Sequence of chain 1.D:
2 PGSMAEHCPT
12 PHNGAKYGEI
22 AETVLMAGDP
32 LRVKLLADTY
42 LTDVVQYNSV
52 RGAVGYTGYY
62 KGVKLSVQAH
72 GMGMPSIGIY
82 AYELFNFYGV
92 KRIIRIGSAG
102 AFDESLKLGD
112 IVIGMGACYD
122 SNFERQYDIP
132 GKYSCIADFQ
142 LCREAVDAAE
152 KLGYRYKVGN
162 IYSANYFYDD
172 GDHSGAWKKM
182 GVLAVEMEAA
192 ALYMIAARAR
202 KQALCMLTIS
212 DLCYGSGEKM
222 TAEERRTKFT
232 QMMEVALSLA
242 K

Binding-site contacts:
Ligand atom C5 contacts residue PHE168 of chain 1.E at 3.5 Å (hydrophobic).
Ligand atom C4' contacts residue ARG52 of chain 1.D at 3.6 Å.
Ligand atom C6 contacts residue VAL186 of chain 1.E at 3.8 Å (hydrophobic).
Ligand atom O2' contacts residue ARG96 of chain 1.E at 3.3 Å (salt-bridge).
Ligand atom O5' contacts residue HIS13 of chain 1.D at 2.5 Å (h-bond).
Ligand atom N9 contacts residue SER99 of chain 1.E at 3.5 Å (h-bond).
Ligand atom N6 contacts residue CYS214 of chain 1.E at 3.8 Å.
Ligand atom C8 contacts residue ASP212 of chain 1.E at 3.8 Å.
Ligand atom N3 contacts residue GLU187 of chain 1.E at 3.6 Å.
Ligand atom N7 contacts residue ASP212 of chain 1.E at 2.8 Å (salt-bridge).
Ligand atom N6 contacts residue GLY101 of chain 1.E at 3.8 Å.
Ligand atom C8 contacts residue ALA100 of chain 1.E at 3.5 Å (hydrophobic).
Ligand atom C2 contacts residue PHE168 of chain 1.E at 3.8 Å (hydrophobic).
Ligand atom C5 contacts residue ASP212 of chain 1.E at 3.8 Å.
Ligand atom O3' contacts residue MET73 of chain 1.E at 3.8 Å.
Ligand atom C2 contacts residue MET188 of chain 1.E at 3.7 Å (hydrophobic).
Ligand atom O5' contacts residue PHE168 of chain 1.E at 3.5 Å.
Ligand atom N6 contacts residue VAL186 of chain 1.E at 3.7 Å.
Ligand atom C2' contacts residue GLU189 of chain 1.E at 3.5 Å.
Ligand atom C5' contacts residue HIS13 of chain 1.D at 3.3 Å.
Ligand atom N6 contacts residue ASP212 of chain 1.E at 2.9 Å (salt-bridge).
Ligand atom C5' contacts residue MET73 of chain 1.E at 3.8 Å (hydrophobic).
Ligand atom O2' contacts residue GLU189 of chain 1.E at 2.4 Å (salt-bridge).
Ligand atom N3 contacts residue MET188 of chain 1.E at 3.5 Å.
Ligand atom O2' contacts residue MET188 of chain 1.E at 3.4 Å (h-bond).
Ligand atom C5 contacts residue VAL186 of chain 1.E at 3.8 Å (hydrophobic).
Ligand atom N7 contacts residue ALA100 of chain 1.E at 3.5 Å.
Ligand atom C4 contacts residue PHE168 of chain 1.E at 3.8 Å (hydrophobic).
Ligand atom O2' contacts residue GLU187 of chain 1.E at 3.5 Å.
Ligand atom O4' contacts residue SER99 of chain 1.E at 3.2 Å (h-bond).
Ligand atom C1' contacts residue SER99 of chain 1.E at 3.3 Å.
Ligand atom N7 contacts residue PHE168 of chain 1.E at 3.8 Å.
Ligand atom O3' contacts residue GLU189 of chain 1.E at 2.6 Å (salt-bridge).
Ligand atom C3' contacts residue GLU189 of chain 1.E at 3.7 Å.
Ligand atom N1 contacts residue VAL186 of chain 1.E at 3.7 Å.
Ligand atom C6 contacts residue PHE168 of chain 1.E at 3.8 Å (hydrophobic).
Ligand atom N3 contacts residue PHE168 of chain 1.E at 3.7 Å.
Ligand atom C5 contacts residue GLY101 of chain 1.E at 3.7 Å.
Ligand atom N7 contacts residue GLY101 of chain 1.E at 3.5 Å (h-bond).
Ligand atom C8 contacts residue SER99 of chain 1.E at 3.2 Å.

Sequence of chain 1.E:
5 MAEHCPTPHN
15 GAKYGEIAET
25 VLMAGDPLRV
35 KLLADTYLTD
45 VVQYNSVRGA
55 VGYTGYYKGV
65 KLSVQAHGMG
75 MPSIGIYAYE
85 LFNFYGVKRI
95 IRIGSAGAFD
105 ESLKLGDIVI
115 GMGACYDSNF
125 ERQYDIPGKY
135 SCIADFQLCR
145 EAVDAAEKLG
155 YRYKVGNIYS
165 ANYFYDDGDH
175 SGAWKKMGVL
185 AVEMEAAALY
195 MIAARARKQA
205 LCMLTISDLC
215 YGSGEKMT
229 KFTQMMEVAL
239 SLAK

The small molecule below binds the protein below.
Small molecule (SMILES): Nc1ncnc2c1ncn2[C@@H]1O[C@H](CO)[C@@H](O)[C@H]1O